A small-molecule ligand and the protein it binds are described below.
Small molecule (SMILES): CC(=O)N[C@@H]1[C@@H](O)[C@H](O)[C@@H](CO)O[C@H]1O

Binding-site contacts:
Ligand atom C2 contacts residue THR124 of chain 1.A at 4.2 Å.
Ligand atom N2 contacts residue THR124 of chain 1.A at 3.3 Å.
Ligand atom C1 contacts residue THR124 of chain 1.A at 4.2 Å.
Ligand atom C8 contacts residue ASN122 of chain 1.A at 3.9 Å.
Ligand atom C2 contacts residue ASN122 of chain 1.A at 2.5 Å.
Ligand atom O7 contacts residue ASN122 of chain 1.A at 3.9 Å.
Ligand atom C8 contacts residue THR124 of chain 1.A at 3.8 Å.
Ligand atom C7 contacts residue ASN122 of chain 1.A at 3.6 Å.
Ligand atom C1 contacts residue ASN122 of chain 1.A at 1.4 Å.
Ligand atom N2 contacts residue ASN122 of chain 1.A at 3.0 Å (h-bond).
Ligand atom C4 contacts residue ASN122 of chain 1.A at 4.2 Å.
Ligand atom C7 contacts residue THR124 of chain 1.A at 4.0 Å.
Ligand atom C3 contacts residue ASN122 of chain 1.A at 3.8 Å.
Ligand atom C5 contacts residue ASN122 of chain 1.A at 3.6 Å.
Ligand atom O5 contacts residue ASN122 of chain 1.A at 2.3 Å (h-bond).

Sequence of chain 1.A:
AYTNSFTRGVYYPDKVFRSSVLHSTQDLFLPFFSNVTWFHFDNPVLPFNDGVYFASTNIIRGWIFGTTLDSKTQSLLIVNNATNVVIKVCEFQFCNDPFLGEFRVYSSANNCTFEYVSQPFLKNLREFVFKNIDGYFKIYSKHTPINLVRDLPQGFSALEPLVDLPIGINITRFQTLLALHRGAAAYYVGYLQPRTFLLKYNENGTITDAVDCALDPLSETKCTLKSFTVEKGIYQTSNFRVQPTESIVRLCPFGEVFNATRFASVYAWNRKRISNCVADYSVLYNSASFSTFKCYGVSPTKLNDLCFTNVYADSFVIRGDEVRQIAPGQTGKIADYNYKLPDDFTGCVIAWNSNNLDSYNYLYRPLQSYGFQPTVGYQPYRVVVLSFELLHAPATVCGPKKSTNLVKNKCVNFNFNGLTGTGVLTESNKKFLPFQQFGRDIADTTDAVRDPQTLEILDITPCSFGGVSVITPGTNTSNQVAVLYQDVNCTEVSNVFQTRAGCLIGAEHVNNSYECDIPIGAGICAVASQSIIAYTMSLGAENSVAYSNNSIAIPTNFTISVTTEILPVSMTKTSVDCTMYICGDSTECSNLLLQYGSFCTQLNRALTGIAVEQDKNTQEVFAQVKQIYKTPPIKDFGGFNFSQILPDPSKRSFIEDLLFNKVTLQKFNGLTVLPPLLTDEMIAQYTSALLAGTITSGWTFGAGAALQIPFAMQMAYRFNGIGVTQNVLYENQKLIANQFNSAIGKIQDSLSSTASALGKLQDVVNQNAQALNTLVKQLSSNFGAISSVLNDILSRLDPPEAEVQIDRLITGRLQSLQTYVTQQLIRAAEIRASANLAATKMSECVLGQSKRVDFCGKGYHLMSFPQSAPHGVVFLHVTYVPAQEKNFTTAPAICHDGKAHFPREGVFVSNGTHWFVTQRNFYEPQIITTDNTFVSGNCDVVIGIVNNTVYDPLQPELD